Sequence of chain 2.B:
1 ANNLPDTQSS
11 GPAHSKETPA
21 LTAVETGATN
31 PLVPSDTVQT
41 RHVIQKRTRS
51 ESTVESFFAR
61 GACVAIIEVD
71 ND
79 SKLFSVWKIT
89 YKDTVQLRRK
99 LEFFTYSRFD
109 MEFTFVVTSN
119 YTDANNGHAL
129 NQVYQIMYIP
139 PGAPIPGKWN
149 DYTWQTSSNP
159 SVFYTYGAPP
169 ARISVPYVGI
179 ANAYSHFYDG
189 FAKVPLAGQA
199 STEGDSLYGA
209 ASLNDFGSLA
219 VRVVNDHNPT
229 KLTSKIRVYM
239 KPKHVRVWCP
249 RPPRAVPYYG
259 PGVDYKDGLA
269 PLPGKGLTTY

Binding-site contacts:
Ligand atom C16 contacts residue TYR136 of chain 2.B at 3.8 Å (hydrophobic).
Ligand atom CL3 contacts residue PHE111 of chain 2.B at 3.8 Å.
Ligand atom C9 contacts residue PHE214 of chain 2.B at 3.7 Å (hydrophobic).
Ligand atom CL2 contacts residue ALA24 of chain 1.E at 3.5 Å.
Ligand atom C19 contacts residue LEU217 of chain 2.B at 3.8 Å (hydrophobic).
Ligand atom CL3 contacts residue LEU217 of chain 2.B at 3.8 Å.
Ligand atom C17 contacts residue ALA24 of chain 1.E at 3.7 Å (hydrophobic).
Ligand atom C13 contacts residue ILE87 of chain 2.B at 3.7 Å (hydrophobic).
Ligand atom C20 contacts residue LEU217 of chain 2.B at 3.8 Å (hydrophobic).
Ligand atom O1 contacts residue PHE214 of chain 2.B at 3.8 Å.
Ligand atom C1 contacts residue TYR182 of chain 2.B at 3.8 Å (hydrophobic).
Ligand atom C3 contacts residue MET109 of chain 2.B at 3.7 Å (hydrophobic).
Ligand atom C21 contacts residue HIS184 of chain 2.B at 3.6 Å.
Ligand atom C20 contacts residue ILE171 of chain 2.B at 3.8 Å (hydrophobic).
Ligand atom C12 contacts residue ILE87 of chain 2.B at 3.8 Å (hydrophobic).
Ligand atom O1 contacts residue ILE87 of chain 2.B at 3.7 Å.
Ligand atom O2 contacts residue VAL173 of chain 2.B at 3.4 Å.
Ligand atom C7 contacts residue MET109 of chain 2.B at 3.3 Å (hydrophobic).
Ligand atom C21 contacts residue TYR182 of chain 2.B at 3.8 Å (hydrophobic).
Ligand atom C2 contacts residue PHE214 of chain 2.B at 3.6 Å (hydrophobic).
Ligand atom C9 contacts residue VAL176 of chain 2.B at 3.6 Å (hydrophobic).
Ligand atom C4 contacts residue MET109 of chain 2.B at 3.8 Å (hydrophobic).
Ligand atom C6 contacts residue TYR89 of chain 2.B at 3.7 Å (hydrophobic).
Ligand atom C17 contacts residue TYR136 of chain 2.B at 3.7 Å (hydrophobic).
Ligand atom C7 contacts residue PHE214 of chain 2.B at 3.5 Å (hydrophobic).
Ligand atom CL2 contacts residue ILE25 of chain 1.E at 3.4 Å.
Ligand atom C13 contacts residue PHE111 of chain 2.B at 3.7 Å (hydrophobic).
Ligand atom C12 contacts residue PHE111 of chain 2.B at 3.8 Å (hydrophobic).
Ligand atom C10 contacts residue TYR136 of chain 2.B at 3.5 Å (hydrophobic).
Ligand atom CL2 contacts residue TYR136 of chain 2.B at 3.6 Å.
Ligand atom C8 contacts residue MET109 of chain 2.B at 3.4 Å (hydrophobic).
Ligand atom C13 contacts residue MET109 of chain 2.B at 3.4 Å (hydrophobic).
Ligand atom O1 contacts residue MET109 of chain 2.B at 3.7 Å.
Ligand atom C21 contacts residue SER105 of chain 2.B at 3.8 Å.
Ligand atom C16 contacts residue ALA24 of chain 1.E at 3.8 Å (hydrophobic).
Ligand atom C14 contacts residue TYR136 of chain 2.B at 3.5 Å (hydrophobic).
Ligand atom C5 contacts residue TYR89 of chain 2.B at 3.5 Å (hydrophobic).
Ligand atom C11 contacts residue ILE87 of chain 2.B at 3.8 Å (hydrophobic).
Ligand atom O3 contacts residue PHE107 of chain 2.B at 3.6 Å.
Ligand atom O3 contacts residue TYR89 of chain 2.B at 3.6 Å.

The protein below binds the small molecule below.
Small molecule (SMILES): COc1ccc(OCc2ccc(COc3c(Cl)cccc3Cl)cc2)c(Cl)c1

Sequence of chain 1.E:
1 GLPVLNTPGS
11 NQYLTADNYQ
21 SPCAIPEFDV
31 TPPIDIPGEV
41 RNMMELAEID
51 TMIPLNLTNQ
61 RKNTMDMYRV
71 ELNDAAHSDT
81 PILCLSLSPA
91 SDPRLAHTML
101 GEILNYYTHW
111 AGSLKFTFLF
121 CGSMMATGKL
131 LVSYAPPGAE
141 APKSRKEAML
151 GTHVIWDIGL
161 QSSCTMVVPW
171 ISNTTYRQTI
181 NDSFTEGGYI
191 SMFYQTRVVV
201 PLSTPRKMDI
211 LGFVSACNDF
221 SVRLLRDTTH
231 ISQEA